Sequence of chain 1.A:
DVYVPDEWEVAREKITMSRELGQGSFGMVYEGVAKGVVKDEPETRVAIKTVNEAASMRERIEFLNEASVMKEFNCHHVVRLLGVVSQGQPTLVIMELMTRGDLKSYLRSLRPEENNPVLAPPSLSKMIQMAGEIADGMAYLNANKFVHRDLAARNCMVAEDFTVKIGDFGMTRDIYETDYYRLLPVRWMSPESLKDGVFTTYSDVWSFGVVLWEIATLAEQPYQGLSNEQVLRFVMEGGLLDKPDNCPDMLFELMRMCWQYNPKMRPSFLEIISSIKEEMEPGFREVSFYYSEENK

Binding-site contacts:
Ligand atom C21 contacts residue GLN28 of chain 1.A at 3.5 Å.
Ligand atom C12 contacts residue GLY106 of chain 1.A at 3.3 Å.
Ligand atom C11 contacts residue THR104 of chain 1.A at 3.3 Å.
Ligand atom N32 contacts residue ASP174 of chain 1.A at 3.3 Å (salt-bridge).
Ligand atom N5 contacts residue ALA52 of chain 1.A at 3.4 Å.
Ligand atom F34 contacts residue ASP174 of chain 1.A at 3.2 Å.
Ligand atom C13 contacts residue LEU26 of chain 1.A at 3.7 Å (hydrophobic).
Ligand atom C30 contacts residue ARG160 of chain 1.A at 3.2 Å.
Ligand atom N25 contacts residue MET177 of chain 1.A at 3.7 Å.
Ligand atom F34 contacts residue ASN161 of chain 1.A at 3.2 Å.
Ligand atom N1 contacts residue MET103 of chain 1.A at 3.1 Å (h-bond).
Ligand atom N6 contacts residue MET163 of chain 1.A at 3.5 Å.
Ligand atom C29 contacts residue MET163 of chain 1.A at 3.7 Å (hydrophobic).
Ligand atom O26 contacts residue MET177 of chain 1.A at 3.4 Å.
Ligand atom C20 contacts residue ARG179 of chain 1.A at 3.5 Å.
Ligand atom C13 contacts residue MET103 of chain 1.A at 3.7 Å (hydrophobic).
Ligand atom N17 contacts residue LEU26 of chain 1.A at 3.5 Å (h-bond).
Ligand atom C31 contacts residue ASP174 of chain 1.A at 3.5 Å.
Ligand atom C29 contacts residue MET177 of chain 1.A at 3.3 Å (hydrophobic).
Ligand atom N6 contacts residue MET103 of chain 1.A at 3.1 Å (h-bond).
Ligand atom C12 contacts residue MET103 of chain 1.A at 3.0 Å (hydrophobic).
Ligand atom C12 contacts residue THR104 of chain 1.A at 3.5 Å.
Ligand atom C13 contacts residue GLY106 of chain 1.A at 3.6 Å.
Ligand atom C31 contacts residue MET163 of chain 1.A at 3.6 Å (hydrophobic).
Ligand atom C2 contacts residue MET163 of chain 1.A at 3.5 Å (hydrophobic).
Ligand atom C3 contacts residue MET163 of chain 1.A at 3.7 Å (hydrophobic).
Ligand atom C33 contacts residue MET163 of chain 1.A at 3.4 Å (hydrophobic).
Ligand atom F34 contacts residue GLY173 of chain 1.A at 3.1 Å.
Ligand atom C8 contacts residue ALA52 of chain 1.A at 3.5 Å (hydrophobic).
Ligand atom C11 contacts residue GLY106 of chain 1.A at 3.4 Å.
Ligand atom N5 contacts residue GLU101 of chain 1.A at 2.9 Å (salt-bridge).
Ligand atom N1 contacts residue GLU101 of chain 1.A at 3.6 Å (salt-bridge).
Ligand atom N32 contacts residue MET163 of chain 1.A at 3.4 Å (h-bond).
Ligand atom C28 contacts residue MET163 of chain 1.A at 3.5 Å (hydrophobic).
Ligand atom C33 contacts residue MET177 of chain 1.A at 3.7 Å (hydrophobic).
Ligand atom C8 contacts residue MET100 of chain 1.A at 3.5 Å (hydrophobic).
Ligand atom C15 contacts residue MET163 of chain 1.A at 3.7 Å (hydrophobic).
Ligand atom C27 contacts residue VAL34 of chain 1.A at 3.5 Å (hydrophobic).
Ligand atom C28 contacts residue MET177 of chain 1.A at 3.5 Å (hydrophobic).
Ligand atom C30 contacts residue MET163 of chain 1.A at 3.8 Å (hydrophobic).

The protein below binds the small molecule below.
Small molecule (SMILES): C[C@@]1(C(=O)Nc2ccc(F)nc2)CCCN1c1nc(Nc2cc(C3CC3)n[nH]2)c2cccn2n1